Sequence of chain 1.A:
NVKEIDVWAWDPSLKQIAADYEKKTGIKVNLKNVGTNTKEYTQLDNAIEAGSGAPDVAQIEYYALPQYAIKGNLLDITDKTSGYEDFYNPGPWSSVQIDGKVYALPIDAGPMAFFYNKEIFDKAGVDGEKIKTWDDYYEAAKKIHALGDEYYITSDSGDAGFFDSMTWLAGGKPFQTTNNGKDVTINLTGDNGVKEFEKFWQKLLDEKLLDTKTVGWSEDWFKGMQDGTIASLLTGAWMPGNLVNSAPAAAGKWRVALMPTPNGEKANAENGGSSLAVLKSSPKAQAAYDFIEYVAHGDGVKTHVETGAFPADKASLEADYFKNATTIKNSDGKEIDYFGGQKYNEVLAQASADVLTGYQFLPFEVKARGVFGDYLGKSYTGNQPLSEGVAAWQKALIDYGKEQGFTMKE

A protein and the small-molecule ligand that binds it are described below.
Small molecule (SMILES): OC[C@H]1O[C@H](O)[C@H](O)[C@@H](O)[C@H]1O

Binding-site contacts:
Ligand atom C4 contacts residue GAL1 of chain 1.C at 0.1 Å.
Ligand atom O5 contacts residue ASN53 of chain 1.A at 3.6 Å.
Ligand atom C3 contacts residue ASN287 of chain 1.A at 3.4 Å.
Ligand atom C5 contacts residue GAL1 of chain 1.C at 0.1 Å.
Ligand atom C2 contacts residue GAL1 of chain 1.C at 0.2 Å.
Ligand atom C2 contacts residue ASP175 of chain 1.A at 3.6 Å.
Ligand atom O2 contacts residue PHE178 of chain 1.A at 3.3 Å (h-bond).
Ligand atom O5 contacts residue GAL1 of chain 1.C at 0.3 Å (h-bond).
Ligand atom O6 contacts residue GLU77 of chain 1.A at 3.0 Å (salt-bridge).
Ligand atom O2 contacts residue ASN287 of chain 1.A at 3.0 Å (h-bond).
Ligand atom C6 contacts residue TRP233 of chain 1.A at 3.7 Å (hydrophobic).
Ligand atom O2 contacts residue ASP175 of chain 1.A at 2.7 Å (salt-bridge).
Ligand atom C5 contacts residue GAL2 of chain 1.C at 3.1 Å.
Ligand atom O1 contacts residue TRP254 of chain 1.A at 3.5 Å.
Ligand atom O6 contacts residue GAL1 of chain 1.C at 0.1 Å (h-bond).
Ligand atom O3 contacts residue ARG385 of chain 1.A at 3.7 Å.
Ligand atom O3 contacts residue TYR79 of chain 1.A at 3.7 Å.
Ligand atom C4 contacts residue GAL2 of chain 1.C at 3.7 Å.
Ligand atom O4 contacts residue GLU77 of chain 1.A at 2.7 Å (salt-bridge).
Ligand atom C6 contacts residue GAL1 of chain 1.C at 0.1 Å.
Ligand atom O2 contacts residue GAL1 of chain 1.C at 0.2 Å (h-bond).
Ligand atom C1 contacts residue ASN287 of chain 1.A at 3.8 Å.
Ligand atom O4 contacts residue GAL1 of chain 1.C at 0.2 Å (h-bond).
Ligand atom C4 contacts residue GLU77 of chain 1.A at 3.0 Å.
Ligand atom O1 contacts residue GAL1 of chain 1.C at 1.5 Å.
Ligand atom C2 contacts residue ASN287 of chain 1.A at 3.8 Å.
Ligand atom O5 contacts residue TRP233 of chain 1.A at 2.9 Å (h-bond).
Ligand atom C6 contacts residue GAL1 of chain 1.F at 2.3 Å.
Ligand atom O6 contacts residue TRP26 of chain 1.A at 3.5 Å (h-bond).
Ligand atom O6 contacts residue GAL1 of chain 1.F at 1.4 Å.
Ligand atom C1 contacts residue GAL1 of chain 1.C at 0.2 Å.
Ligand atom O2 contacts residue GLY177 of chain 1.A at 3.4 Å.
Ligand atom O6 contacts residue GAL2 of chain 1.C at 1.5 Å.
Ligand atom O4 contacts residue ASN53 of chain 1.A at 2.8 Å (h-bond).
Ligand atom C3 contacts residue GAL1 of chain 1.C at 0.1 Å.
Ligand atom C5 contacts residue GAL1 of chain 1.F at 3.1 Å.
Ligand atom C6 contacts residue GAL2 of chain 1.C at 2.3 Å.
Ligand atom O3 contacts residue GAL1 of chain 1.C at 0.1 Å (h-bond).
Ligand atom C4 contacts residue GAL1 of chain 1.F at 3.6 Å.
Ligand atom O1 contacts residue ASN287 of chain 1.A at 2.8 Å (h-bond).